A protein and the small-molecule ligand that binds it are described below.
Small molecule (SMILES): CC(=O)N[C@@H]1[C@@H](O)[C@H](O)[C@@H](CO)O[C@H]1O

Binding-site contacts:
Ligand atom C3 contacts residue ASN703 of chain 1.B at 3.8 Å.
Ligand atom O7 contacts residue CYS619 of chain 1.B at 4.0 Å.
Ligand atom C7 contacts residue GLY617 of chain 1.B at 3.4 Å.
Ligand atom N2 contacts residue VAL618 of chain 1.B at 4.4 Å.
Ligand atom O5 contacts residue ASN703 of chain 1.B at 2.4 Å (h-bond).
Ligand atom C4 contacts residue ASN703 of chain 1.B at 4.3 Å.
Ligand atom C8 contacts residue GLY617 of chain 1.B at 3.3 Å.
Ligand atom C8 contacts residue ASN703 of chain 1.B at 4.3 Å.
Ligand atom C2 contacts residue ASN703 of chain 1.B at 2.5 Å.
Ligand atom C2 contacts residue VAL618 of chain 1.B at 4.0 Å (hydrophobic).
Ligand atom N2 contacts residue ASN703 of chain 1.B at 2.9 Å (h-bond).
Ligand atom C5 contacts residue ASN703 of chain 1.B at 3.7 Å.
Ligand atom C8 contacts residue ILE632 of chain 1.B at 4.0 Å (hydrophobic).
Ligand atom O7 contacts residue VAL618 of chain 1.B at 3.4 Å.
Ligand atom C2 contacts residue GLY617 of chain 1.B at 4.4 Å.
Ligand atom O7 contacts residue GLY617 of chain 1.B at 3.9 Å.
Ligand atom N2 contacts residue GLY617 of chain 1.B at 3.6 Å.
Ligand atom C7 contacts residue ASN703 of chain 1.B at 3.2 Å.
Ligand atom C8 contacts residue TYR699 of chain 1.B at 3.9 Å (hydrophobic).
Ligand atom O3 contacts residue VAL618 of chain 1.B at 4.1 Å.
Ligand atom O5 contacts residue ASN702 of chain 1.B at 4.2 Å.
Ligand atom C1 contacts residue ASN703 of chain 1.B at 1.4 Å.
Ligand atom O7 contacts residue ASN703 of chain 1.B at 3.2 Å (h-bond).
Ligand atom O3 contacts residue GLY617 of chain 1.B at 3.5 Å (h-bond).
Ligand atom C7 contacts residue VAL618 of chain 1.B at 4.1 Å (hydrophobic).

Sequence of chain 1.B:
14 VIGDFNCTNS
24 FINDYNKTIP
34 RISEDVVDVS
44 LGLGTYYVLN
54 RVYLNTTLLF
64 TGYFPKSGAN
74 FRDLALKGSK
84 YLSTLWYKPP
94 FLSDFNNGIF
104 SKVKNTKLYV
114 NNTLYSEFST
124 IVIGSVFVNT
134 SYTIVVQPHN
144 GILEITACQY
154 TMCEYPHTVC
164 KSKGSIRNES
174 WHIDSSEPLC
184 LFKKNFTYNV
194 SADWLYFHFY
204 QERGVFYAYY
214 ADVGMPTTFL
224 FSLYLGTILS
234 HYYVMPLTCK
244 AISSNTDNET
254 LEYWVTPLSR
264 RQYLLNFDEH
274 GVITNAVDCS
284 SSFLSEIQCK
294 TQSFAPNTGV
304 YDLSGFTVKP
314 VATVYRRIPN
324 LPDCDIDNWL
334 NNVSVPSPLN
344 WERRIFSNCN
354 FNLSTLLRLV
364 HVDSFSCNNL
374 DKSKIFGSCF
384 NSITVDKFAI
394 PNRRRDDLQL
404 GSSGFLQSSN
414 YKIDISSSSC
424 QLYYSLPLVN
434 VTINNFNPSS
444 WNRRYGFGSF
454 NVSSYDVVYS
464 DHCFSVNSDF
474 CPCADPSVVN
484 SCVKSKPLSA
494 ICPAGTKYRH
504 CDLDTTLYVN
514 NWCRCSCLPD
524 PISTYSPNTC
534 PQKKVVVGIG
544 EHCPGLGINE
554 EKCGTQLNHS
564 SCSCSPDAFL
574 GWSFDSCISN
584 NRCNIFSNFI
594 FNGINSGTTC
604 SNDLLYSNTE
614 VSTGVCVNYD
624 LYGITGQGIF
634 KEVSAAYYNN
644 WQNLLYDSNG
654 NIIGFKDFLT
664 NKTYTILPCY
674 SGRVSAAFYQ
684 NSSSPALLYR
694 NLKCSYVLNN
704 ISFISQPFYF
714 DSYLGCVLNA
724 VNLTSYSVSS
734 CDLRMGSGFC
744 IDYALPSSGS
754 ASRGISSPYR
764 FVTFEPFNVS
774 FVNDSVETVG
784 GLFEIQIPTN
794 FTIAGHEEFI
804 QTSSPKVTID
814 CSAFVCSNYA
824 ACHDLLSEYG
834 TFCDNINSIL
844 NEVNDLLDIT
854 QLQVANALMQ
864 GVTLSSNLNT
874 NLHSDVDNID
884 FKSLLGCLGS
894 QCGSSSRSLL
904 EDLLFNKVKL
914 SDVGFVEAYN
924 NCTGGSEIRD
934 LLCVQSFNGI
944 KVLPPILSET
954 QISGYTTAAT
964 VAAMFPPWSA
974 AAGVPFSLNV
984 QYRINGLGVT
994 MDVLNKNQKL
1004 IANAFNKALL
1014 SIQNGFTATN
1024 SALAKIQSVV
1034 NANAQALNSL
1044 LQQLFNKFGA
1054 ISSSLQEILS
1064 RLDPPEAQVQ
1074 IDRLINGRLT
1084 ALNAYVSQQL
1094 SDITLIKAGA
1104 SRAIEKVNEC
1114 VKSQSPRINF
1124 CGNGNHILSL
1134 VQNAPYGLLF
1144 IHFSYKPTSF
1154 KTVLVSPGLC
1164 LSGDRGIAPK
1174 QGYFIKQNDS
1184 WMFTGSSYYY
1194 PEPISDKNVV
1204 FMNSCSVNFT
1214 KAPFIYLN